Binding-site contacts:
Ligand atom C58 contacts residue ASN102 of chain 1.A at 3.5 Å.
Ligand atom C55 contacts residue GLN111 of chain 1.A at 3.6 Å.
Ligand atom C45 contacts residue ILE57 of chain 1.A at 3.8 Å (hydrophobic).
Ligand atom C24 contacts residue PHE60 of chain 1.A at 3.6 Å (hydrophobic).
Ligand atom C29 contacts residue TRP121 of chain 1.A at 3.9 Å (hydrophobic).
Ligand atom O66 contacts residue ARG55 of chain 1.A at 3.2 Å.
Ligand atom O67 contacts residue HIS126 of chain 1.A at 3.2 Å.
Ligand atom C60 contacts residue HIS126 of chain 1.A at 3.5 Å.
Ligand atom C56 contacts residue GLN111 of chain 1.A at 3.7 Å.
Ligand atom C57 contacts residue GLN111 of chain 1.A at 3.5 Å.
Ligand atom N65 contacts residue GLN63 of chain 1.A at 3.1 Å (h-bond).
Ligand atom O72 contacts residue ARG55 of chain 1.A at 3.7 Å.
Ligand atom C11 contacts residue ASN102 of chain 1.A at 3.6 Å.
Ligand atom C48 contacts residue THR119 of chain 1.A at 3.8 Å.
Ligand atom O67 contacts residue ALA101 of chain 1.A at 3.3 Å.
Ligand atom C47 contacts residue GLY59 of chain 1.A at 3.7 Å.
Ligand atom C10 contacts residue ASN102 of chain 1.A at 3.7 Å.
Ligand atom C3 contacts residue PHE60 of chain 1.A at 3.9 Å (hydrophobic).
Ligand atom C34 contacts residue GLY59 of chain 1.A at 3.6 Å.
Ligand atom C5 contacts residue GLN63 of chain 1.A at 3.6 Å.
Ligand atom C5 contacts residue PHE113 of chain 1.A at 3.5 Å (hydrophobic).
Ligand atom O70 contacts residue ALA103 of chain 1.A at 3.3 Å.
Ligand atom O67 contacts residue ASN102 of chain 1.A at 3.0 Å (h-bond).
Ligand atom C35 contacts residue GLY59 of chain 1.A at 3.5 Å.
Ligand atom O68 contacts residue LEU122 of chain 1.A at 3.3 Å.
Ligand atom O69 contacts residue GLN63 of chain 1.A at 3.0 Å (h-bond).
Ligand atom O66 contacts residue MET61 of chain 1.A at 3.6 Å.
Ligand atom C4 contacts residue PHE113 of chain 1.A at 3.8 Å (hydrophobic).
Ligand atom N9 contacts residue ASN102 of chain 1.A at 2.8 Å (h-bond).
Ligand atom C8 contacts residue ASN102 of chain 1.A at 3.6 Å.
Ligand atom N6 contacts residue GLN63 of chain 1.A at 3.4 Å (h-bond).
Ligand atom C57 contacts residue ALA101 of chain 1.A at 3.9 Å (hydrophobic).
Ligand atom C61 contacts residue HIS126 of chain 1.A at 3.5 Å.
Ligand atom C54 contacts residue THR73 of chain 1.A at 3.7 Å.
Ligand atom O68 contacts residue HIS126 of chain 1.A at 2.7 Å (h-bond).
Ligand atom N65 contacts residue ARG55 of chain 1.A at 3.7 Å.
Ligand atom O68 contacts residue TRP121 of chain 1.A at 3.7 Å.
Ligand atom C25 contacts residue PHE60 of chain 1.A at 3.6 Å (hydrophobic).
Ligand atom O71 contacts residue THR73 of chain 1.A at 3.4 Å.
Ligand atom O69 contacts residue ARG55 of chain 1.A at 3.2 Å (salt-bridge).

The protein below binds the small molecule below.
Small molecule (SMILES): CC[C@H]1C[C@H](C)[C@@]2(NC1=O)O[C@@H](C[C@H](O)[C@@H](C)CC/C=C/C=C(\C)[C@@H]1C/C=C/C=C/[C@H](O)[C@H](C)[C@@H](O)[C@@H](CCC(C)=O)C(=O)N[C@@H](C(C)C)C(=O)N[C@@H](Cc3cccc(O)c3)C(=O)N3CCC[C@H](N3)C(=O)O1)[C@H](C)[C@H](O)[C@@H]2C

Sequence of chain 1.A:
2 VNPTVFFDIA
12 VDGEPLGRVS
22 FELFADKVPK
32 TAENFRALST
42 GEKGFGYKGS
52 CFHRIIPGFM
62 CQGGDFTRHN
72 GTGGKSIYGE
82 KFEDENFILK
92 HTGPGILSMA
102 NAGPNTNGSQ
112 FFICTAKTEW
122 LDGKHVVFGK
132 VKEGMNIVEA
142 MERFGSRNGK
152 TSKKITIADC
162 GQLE